Sequence of chain 1.A:
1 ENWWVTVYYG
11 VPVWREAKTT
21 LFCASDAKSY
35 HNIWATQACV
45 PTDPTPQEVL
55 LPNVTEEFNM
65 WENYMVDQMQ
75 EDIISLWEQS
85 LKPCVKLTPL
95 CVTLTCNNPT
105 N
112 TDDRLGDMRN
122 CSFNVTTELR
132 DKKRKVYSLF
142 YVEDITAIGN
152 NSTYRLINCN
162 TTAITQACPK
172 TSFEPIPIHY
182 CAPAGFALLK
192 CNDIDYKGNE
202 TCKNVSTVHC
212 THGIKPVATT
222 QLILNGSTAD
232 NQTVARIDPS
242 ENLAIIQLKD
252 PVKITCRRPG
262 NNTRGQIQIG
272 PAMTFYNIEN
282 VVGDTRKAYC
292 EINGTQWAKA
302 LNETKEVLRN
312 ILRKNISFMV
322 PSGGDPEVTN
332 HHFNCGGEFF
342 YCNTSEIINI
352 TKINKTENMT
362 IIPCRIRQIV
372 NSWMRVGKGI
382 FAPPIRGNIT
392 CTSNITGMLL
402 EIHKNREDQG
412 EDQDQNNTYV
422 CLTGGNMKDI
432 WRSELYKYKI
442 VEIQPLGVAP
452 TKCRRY

Binding-site contacts:
Ligand atom O7 contacts residue MET360 of chain 1.A at 4.4 Å.
Ligand atom C5 contacts residue THR296 of chain 1.A at 4.1 Å.
Ligand atom O5 contacts residue THR296 of chain 1.A at 3.9 Å.
Ligand atom C8 contacts residue MET360 of chain 1.A at 3.8 Å (hydrophobic).
Ligand atom N2 contacts residue THR296 of chain 1.A at 4.3 Å.
Ligand atom O7 contacts residue ASN294 of chain 1.A at 3.8 Å.
Ligand atom C2 contacts residue ASN294 of chain 1.A at 2.6 Å.
Ligand atom C1 contacts residue THR296 of chain 1.A at 3.3 Å.
Ligand atom O7 contacts residue ASN359 of chain 1.A at 4.4 Å.
Ligand atom C5 contacts residue ASN294 of chain 1.A at 3.7 Å.
Ligand atom C3 contacts residue THR296 of chain 1.A at 4.4 Å.
Ligand atom N2 contacts residue ASN294 of chain 1.A at 2.7 Å (h-bond).
Ligand atom C1 contacts residue ASN294 of chain 1.A at 1.4 Å.
Ligand atom C2 contacts residue THR296 of chain 1.A at 4.2 Å.
Ligand atom C7 contacts residue ASN294 of chain 1.A at 3.2 Å.
Ligand atom C8 contacts residue GLU358 of chain 1.A at 3.4 Å.
Ligand atom C8 contacts residue ASN359 of chain 1.A at 3.3 Å.
Ligand atom C7 contacts residue MET360 of chain 1.A at 4.5 Å (hydrophobic).
Ligand atom C1 contacts residue GLN297 of chain 1.A at 4.0 Å.
Ligand atom C4 contacts residue ASN294 of chain 1.A at 4.3 Å.
Ligand atom C8 contacts residue ASN294 of chain 1.A at 3.5 Å.
Ligand atom O5 contacts residue ASN294 of chain 1.A at 2.4 Å (h-bond).
Ligand atom C7 contacts residue GLU358 of chain 1.A at 4.3 Å.
Ligand atom O5 contacts residue GLN297 of chain 1.A at 3.5 Å (h-bond).
Ligand atom C3 contacts residue ASN294 of chain 1.A at 3.9 Å.
Ligand atom O6 contacts residue GLN297 of chain 1.A at 4.3 Å.
Ligand atom C7 contacts residue ASN359 of chain 1.A at 4.3 Å.

The small molecule below binds the protein below.
Small molecule (SMILES): CC(=O)N[C@H]1[C@H](O[C@H]2[C@H](O)[C@@H](NC(C)=O)CO[C@@H]2CO)O[C@H](CO)[C@@H](O)[C@@H]1O